Binding-site contacts:
Ligand atom O15 contacts residue ASN99 of chain 1.A at 3.0 Å (h-bond).
Ligand atom C04 contacts residue ASN99 of chain 1.A at 3.9 Å.
Ligand atom C02 contacts residue VAL46 of chain 1.A at 4.1 Å (hydrophobic).
Ligand atom C14 contacts residue VAL46 of chain 1.A at 4.0 Å (hydrophobic).
Ligand atom S06 contacts residue LEU53 of chain 1.A at 3.9 Å.
Ligand atom O15 contacts residue ILE105 of chain 1.A at 4.2 Å.
Ligand atom C13 contacts residue PRO41 of chain 1.A at 4.0 Å (hydrophobic).
Ligand atom C01 contacts residue VAL46 of chain 1.A at 4.0 Å (hydrophobic).
Ligand atom O15 contacts residue CYS95 of chain 1.A at 4.1 Å.
Ligand atom C05 contacts residue TYR98 of chain 1.A at 3.9 Å (hydrophobic).
Ligand atom S12 contacts residue ILE105 of chain 1.A at 4.0 Å.
Ligand atom C02 contacts residue ILE105 of chain 1.A at 4.1 Å (hydrophobic).
Ligand atom N03 contacts residue VAL46 of chain 1.A at 4.0 Å.
Ligand atom C01 contacts residue PHE42 of chain 1.A at 3.8 Å (hydrophobic).
Ligand atom S06 contacts residue LEU51 of chain 1.A at 4.4 Å.
Ligand atom C04 contacts residue TYR98 of chain 1.A at 4.0 Å (hydrophobic).
Ligand atom C09 contacts residue ILE105 of chain 1.A at 3.8 Å (hydrophobic).
Ligand atom C10 contacts residue ILE105 of chain 1.A at 4.0 Å (hydrophobic).
Ligand atom C05 contacts residue ASN99 of chain 1.A at 3.6 Å.
Ligand atom S12 contacts residue PRO41 of chain 1.A at 3.8 Å.
Ligand atom C13 contacts residue ILE105 of chain 1.A at 3.9 Å (hydrophobic).
Ligand atom C02 contacts residue ASN99 of chain 1.A at 4.0 Å.
Ligand atom C08 contacts residue ILE105 of chain 1.A at 4.0 Å (hydrophobic).
Ligand atom O15 contacts residue TYR56 of chain 1.A at 4.2 Å.
Ligand atom C11 contacts residue MET108 of chain 1.A at 4.4 Å (hydrophobic).
Ligand atom C14 contacts residue LEU51 of chain 1.A at 3.7 Å (hydrophobic).
Ligand atom C07 contacts residue LEU51 of chain 1.A at 4.0 Å (hydrophobic).
Ligand atom C01 contacts residue ILE105 of chain 1.A at 4.0 Å (hydrophobic).
Ligand atom C04 contacts residue TYR56 of chain 1.A at 4.1 Å (hydrophobic).
Ligand atom C05 contacts residue LEU53 of chain 1.A at 3.3 Å (hydrophobic).
Ligand atom C11 contacts residue TRP40 of chain 1.A at 3.5 Å (hydrophobic).
Ligand atom C01 contacts residue PRO41 of chain 1.A at 4.1 Å (hydrophobic).
Ligand atom C13 contacts residue LEU51 of chain 1.A at 4.1 Å (hydrophobic).
Ligand atom C04 contacts residue LEU53 of chain 1.A at 3.7 Å (hydrophobic).
Ligand atom C11 contacts residue PRO41 of chain 1.A at 4.2 Å (hydrophobic).
Ligand atom C11 contacts residue ILE105 of chain 1.A at 4.1 Å (hydrophobic).
Ligand atom S12 contacts residue TRP40 of chain 1.A at 3.7 Å.

Sequence of chain 1.A:
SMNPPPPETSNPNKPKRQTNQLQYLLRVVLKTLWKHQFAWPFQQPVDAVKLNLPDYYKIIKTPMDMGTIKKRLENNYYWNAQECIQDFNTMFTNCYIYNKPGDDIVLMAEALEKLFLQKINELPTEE

The protein below binds the small molecule below.
Small molecule (SMILES): CC(=O)N1C=CS[C@H](c2cccs2)CC1